This protein binds this small molecule.
Small molecule (SMILES): O=C(O)CCCN1CCc2[nH]c(=O)c3cc(F)ccc3c2C1

Binding-site contacts:
Ligand atom C18 contacts residue ARG77 of chain 1.A at 3.6 Å.
Ligand atom N10 contacts residue SER78 of chain 1.A at 2.7 Å (h-bond).
Ligand atom C07 contacts residue TRP128 of chain 1.A at 3.8 Å (hydrophobic).
Ligand atom C04 contacts residue SER117 of chain 1.A at 3.4 Å.
Ligand atom C01 contacts residue LEU124 of chain 1.A at 3.7 Å (hydrophobic).
Ligand atom C05 contacts residue SER117 of chain 1.A at 3.6 Å.
Ligand atom C02 contacts residue THR118 of chain 1.A at 3.8 Å.
Ligand atom C03 contacts residue GLU160 of chain 1.A at 3.5 Å.
Ligand atom N12 contacts residue TRP128 of chain 1.A at 4.0 Å.
Ligand atom C09 contacts residue TRP128 of chain 1.A at 4.0 Å (hydrophobic).
Ligand atom C09 contacts residue ARG77 of chain 1.A at 3.8 Å.
Ligand atom O19 contacts residue ARG77 of chain 1.A at 3.3 Å.
Ligand atom O19 contacts residue SER78 of chain 1.A at 2.8 Å (h-bond).
Ligand atom C17 contacts residue ASN110 of chain 1.A at 3.9 Å.
Ligand atom C09 contacts residue SER78 of chain 1.A at 3.4 Å.
Ligand atom F20 contacts residue THR119 of chain 1.A at 3.7 Å.
Ligand atom C03 contacts residue SER117 of chain 1.A at 3.7 Å.
Ligand atom C06 contacts residue SER117 of chain 1.A at 4.0 Å.
Ligand atom F20 contacts residue LEU124 of chain 1.A at 3.8 Å.
Ligand atom F20 contacts residue GLU160 of chain 1.A at 3.2 Å.
Ligand atom C04 contacts residue TRP128 of chain 1.A at 3.6 Å (hydrophobic).
Ligand atom C14 contacts residue SER78 of chain 1.A at 3.2 Å.
Ligand atom F20 contacts residue THR118 of chain 1.A at 3.2 Å.
Ligand atom C02 contacts residue LEU124 of chain 1.A at 3.9 Å (hydrophobic).
Ligand atom C01 contacts residue THR118 of chain 1.A at 4.0 Å.
Ligand atom C08 contacts residue TRP128 of chain 1.A at 3.4 Å (hydrophobic).
Ligand atom C05 contacts residue TRP128 of chain 1.A at 3.3 Å (hydrophobic).
Ligand atom C03 contacts residue GLN158 of chain 1.A at 3.6 Å.
Ligand atom C02 contacts residue GLU160 of chain 1.A at 3.9 Å.
Ligand atom C11 contacts residue TRP128 of chain 1.A at 3.5 Å (hydrophobic).
Ligand atom F20 contacts residue GLN158 of chain 1.A at 3.4 Å.
Ligand atom C07 contacts residue SER78 of chain 1.A at 3.6 Å.
Ligand atom C17 contacts residue LYS94 of chain 1.A at 3.6 Å.
Ligand atom C06 contacts residue TRP128 of chain 1.A at 3.8 Å (hydrophobic).
Ligand atom O21 contacts residue ARG77 of chain 1.A at 3.6 Å (salt-bridge).
Ligand atom C14 contacts residue ARG77 of chain 1.A at 3.9 Å.
Ligand atom O22 contacts residue ARG77 of chain 1.A at 2.8 Å (salt-bridge).
Ligand atom O21 contacts residue LYS94 of chain 1.A at 3.2 Å.
Ligand atom C16 contacts residue ASN110 of chain 1.A at 3.9 Å.
Ligand atom N10 contacts residue ARG77 of chain 1.A at 4.0 Å.

Sequence of chain 1.A:
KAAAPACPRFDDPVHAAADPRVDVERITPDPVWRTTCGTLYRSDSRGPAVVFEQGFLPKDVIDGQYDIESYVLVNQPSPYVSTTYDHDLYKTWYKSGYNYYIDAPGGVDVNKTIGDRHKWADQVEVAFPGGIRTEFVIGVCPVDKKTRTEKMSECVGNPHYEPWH